Binding-site contacts:
Ligand atom O4 contacts residue MET38 of chain 1.Y at 4.0 Å.
Ligand atom O6 contacts residue LYS44 of chain 1.J at 3.4 Å.
Ligand atom O3 contacts residue MET38 of chain 1.Y at 3.7 Å.
Ligand atom C1 contacts residue VAL43 of chain 1.J at 3.4 Å (hydrophobic).
Ligand atom O4 contacts residue LYS44 of chain 1.J at 3.7 Å.
Ligand atom P1 contacts residue LYS44 of chain 1.J at 4.1 Å.
Ligand atom O2 contacts residue MET38 of chain 1.Y at 2.9 Å (h-bond).
Ligand atom O1 contacts residue LYS44 of chain 1.J at 3.8 Å.
Ligand atom C3 contacts residue MET38 of chain 1.Y at 3.3 Å (hydrophobic).
Ligand atom O4 contacts residue MET39 of chain 1.Y at 3.8 Å.
Ligand atom C1 contacts residue VAL35 of chain 1.X at 4.5 Å (hydrophobic).
Ligand atom O5 contacts residue LYS44 of chain 1.J at 4.0 Å.
Ligand atom O5 contacts residue MET39 of chain 1.Y at 2.7 Å (h-bond).
Ligand atom C5 contacts residue LYS44 of chain 1.J at 4.3 Å.
Ligand atom O1 contacts residue VAL43 of chain 1.J at 3.4 Å (h-bond).
Ligand atom O2 contacts residue VAL32 of chain 1.X at 3.4 Å.
Ligand atom O3 contacts residue LYS44 of chain 1.J at 3.3 Å (salt-bridge).
Ligand atom C4 contacts residue MET39 of chain 1.Y at 3.8 Å (hydrophobic).
Ligand atom C1 contacts residue MET36 of chain 1.X at 4.5 Å (hydrophobic).
Ligand atom C2 contacts residue VAL32 of chain 1.X at 4.3 Å (hydrophobic).
Ligand atom C2 contacts residue VAL43 of chain 1.J at 4.0 Å (hydrophobic).
Ligand atom C3 contacts residue MET39 of chain 1.Y at 3.9 Å (hydrophobic).
Ligand atom P1 contacts residue MET38 of chain 1.Y at 3.8 Å.
Ligand atom P1 contacts residue VAL32 of chain 1.X at 4.5 Å.

Sequence of chain 1.J:
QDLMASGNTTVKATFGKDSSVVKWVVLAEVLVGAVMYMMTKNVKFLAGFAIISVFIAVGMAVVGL

Sequence of chain 1.X:
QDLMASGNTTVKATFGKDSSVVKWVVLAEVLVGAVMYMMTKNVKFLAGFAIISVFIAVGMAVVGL

Sequence of chain 1.Y:
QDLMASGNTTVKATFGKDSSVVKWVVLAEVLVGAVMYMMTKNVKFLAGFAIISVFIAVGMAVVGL

This small molecule binds to this protein.
Small molecule (SMILES): CCOP(=O)(O)OC[C@H](O)CO